This protein binds this small molecule.
Small molecule (SMILES): CC(=O)N[C@H]1[C@H](O[C@H]2[C@H](O)[C@@H](NC(C)=O)CO[C@@H]2CO)O[C@H](CO)[C@@H](O)[C@@H]1O

Sequence of chain 1.C:
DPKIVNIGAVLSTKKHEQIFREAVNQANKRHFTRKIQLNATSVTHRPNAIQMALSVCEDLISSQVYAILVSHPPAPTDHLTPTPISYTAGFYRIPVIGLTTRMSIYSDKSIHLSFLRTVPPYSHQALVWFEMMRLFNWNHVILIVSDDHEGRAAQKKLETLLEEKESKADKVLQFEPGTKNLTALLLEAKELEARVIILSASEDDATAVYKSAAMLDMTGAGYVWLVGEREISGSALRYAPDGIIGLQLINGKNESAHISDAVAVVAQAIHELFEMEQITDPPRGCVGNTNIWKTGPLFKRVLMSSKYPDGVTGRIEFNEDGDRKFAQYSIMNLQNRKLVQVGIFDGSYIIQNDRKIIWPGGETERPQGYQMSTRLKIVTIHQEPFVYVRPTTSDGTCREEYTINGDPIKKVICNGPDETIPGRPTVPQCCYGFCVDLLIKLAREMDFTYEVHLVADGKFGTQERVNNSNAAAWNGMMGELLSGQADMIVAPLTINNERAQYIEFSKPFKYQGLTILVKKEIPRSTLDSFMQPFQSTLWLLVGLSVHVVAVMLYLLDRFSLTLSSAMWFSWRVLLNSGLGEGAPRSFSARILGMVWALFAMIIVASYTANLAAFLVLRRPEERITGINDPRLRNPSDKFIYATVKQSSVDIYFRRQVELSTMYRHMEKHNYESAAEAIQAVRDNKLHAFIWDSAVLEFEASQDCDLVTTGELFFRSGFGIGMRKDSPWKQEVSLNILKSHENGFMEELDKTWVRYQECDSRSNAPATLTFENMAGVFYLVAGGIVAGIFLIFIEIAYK

Binding-site contacts:
Ligand atom O5 contacts residue ASN254 of chain 1.C at 2.3 Å (h-bond).
Ligand atom O6 contacts residue SER256 of chain 1.C at 4.2 Å.
Ligand atom O6 contacts residue ALA257 of chain 1.C at 3.8 Å.
Ligand atom C2 contacts residue ASN254 of chain 1.C at 2.5 Å.
Ligand atom C3 contacts residue ASN254 of chain 1.C at 3.9 Å.
Ligand atom C5 contacts residue SER256 of chain 1.C at 3.9 Å.
Ligand atom N2 contacts residue ASN254 of chain 1.C at 3.0 Å (h-bond).
Ligand atom O5 contacts residue ALA257 of chain 1.C at 3.8 Å.
Ligand atom O7 contacts residue ASN254 of chain 1.C at 4.3 Å.
Ligand atom C4 contacts residue ASN254 of chain 1.C at 4.2 Å.
Ligand atom C1 contacts residue ASN254 of chain 1.C at 1.5 Å.
Ligand atom C1 contacts residue ALA257 of chain 1.C at 4.5 Å (hydrophobic).
Ligand atom O5 contacts residue SER256 of chain 1.C at 4.1 Å.
Ligand atom C7 contacts residue ASN254 of chain 1.C at 3.9 Å.
Ligand atom C6 contacts residue ALA257 of chain 1.C at 4.3 Å (hydrophobic).
Ligand atom C6 contacts residue SER256 of chain 1.C at 3.4 Å.
Ligand atom C5 contacts residue ASN254 of chain 1.C at 3.6 Å.